Binding-site contacts:
Ligand atom O6 contacts residue ALA152 of chain 1.E at 2.9 Å (h-bond).
Ligand atom O3' contacts residue TYR40 of chain 1.E at 3.5 Å (h-bond).
Ligand atom O2G contacts residue MG1 of chain 1.N at 2.1 Å.
Ligand atom O5' contacts residue THR26 of chain 1.E at 3.3 Å (h-bond).
Ligand atom N7 contacts residue ASN123 of chain 1.E at 3.2 Å (h-bond).
Ligand atom O2A contacts residue THR25 of chain 1.E at 3.0 Å (h-bond).
Ligand atom O2' contacts residue LYS38 of chain 1.E at 3.3 Å.
Ligand atom PB contacts residue MG1 of chain 1.N at 3.3 Å.
Ligand atom O1G contacts residue ALA42 of chain 1.E at 3.3 Å.
Ligand atom O6 contacts residue LYS124 of chain 1.E at 3.6 Å.
Ligand atom O2B contacts residue MG1 of chain 1.N at 2.0 Å.
Ligand atom N3B contacts residue GLY21 of chain 1.E at 3.1 Å (h-bond).
Ligand atom O2G contacts residue THR43 of chain 1.E at 2.8 Å (h-bond).
Ligand atom O6 contacts residue SER151 of chain 1.E at 3.5 Å (h-bond).
Ligand atom O6 contacts residue LYS153 of chain 1.E at 3.4 Å (salt-bridge).
Ligand atom O1B contacts residue GLY23 of chain 1.E at 3.1 Å (h-bond).
Ligand atom O2A contacts residue THR26 of chain 1.E at 2.8 Å (h-bond).
Ligand atom O1B contacts residue THR22 of chain 1.E at 3.4 Å (h-bond).
Ligand atom O4' contacts residue LYS124 of chain 1.E at 3.1 Å (salt-bridge).
Ligand atom O3G contacts residue GLY20 of chain 1.E at 3.5 Å.
Ligand atom O6 contacts residue ASN123 of chain 1.E at 3.2 Å (h-bond).
Ligand atom O1B contacts residue GLY21 of chain 1.E at 3.6 Å (h-bond).
Ligand atom O3A contacts residue GLY23 of chain 1.E at 3.4 Å (h-bond).
Ligand atom O3' contacts residue LYS38 of chain 1.E at 3.0 Å (salt-bridge).
Ligand atom O2B contacts residue THR25 of chain 1.E at 2.8 Å (h-bond).
Ligand atom C2' contacts residue THR26 of chain 1.E at 3.5 Å.
Ligand atom N3B contacts residue MG1 of chain 1.N at 3.5 Å.
Ligand atom O2' contacts residue GLU37 of chain 1.E at 2.7 Å (salt-bridge).
Ligand atom O5' contacts residue GLY23 of chain 1.E at 3.6 Å.
Ligand atom PG contacts residue MG1 of chain 1.N at 3.3 Å.
Ligand atom O1B contacts residue LYS24 of chain 1.E at 2.8 Å (salt-bridge).
Ligand atom C5' contacts residue TYR40 of chain 1.E at 3.4 Å (hydrophobic).
Ligand atom O2A contacts residue GLY23 of chain 1.E at 3.5 Å.
Ligand atom O3G contacts residue LYS24 of chain 1.E at 2.9 Å (salt-bridge).
Ligand atom C2' contacts residue GLU37 of chain 1.E at 3.4 Å.
Ligand atom N2 contacts residue ILE127 of chain 1.E at 3.5 Å.
Ligand atom O3G contacts residue GLY69 of chain 1.E at 2.7 Å (h-bond).
Ligand atom N2 contacts residue ASP126 of chain 1.E at 3.1 Å (salt-bridge).
Ligand atom N1 contacts residue ASP126 of chain 1.E at 3.1 Å (salt-bridge).
Ligand atom O3' contacts residue LYS39 of chain 1.E at 3.5 Å.

A protein and the small-molecule ligand that binds it are described below.
Small molecule (SMILES): Nc1nc2c(ncn2[C@@H]2O[C@H](CO[P](=O)(O)O[P](=O)(O)NP(=O)(O)O)[C@@H](O)[C@H]2O)c(=O)[nH]1

Sequence of chain 1.E:
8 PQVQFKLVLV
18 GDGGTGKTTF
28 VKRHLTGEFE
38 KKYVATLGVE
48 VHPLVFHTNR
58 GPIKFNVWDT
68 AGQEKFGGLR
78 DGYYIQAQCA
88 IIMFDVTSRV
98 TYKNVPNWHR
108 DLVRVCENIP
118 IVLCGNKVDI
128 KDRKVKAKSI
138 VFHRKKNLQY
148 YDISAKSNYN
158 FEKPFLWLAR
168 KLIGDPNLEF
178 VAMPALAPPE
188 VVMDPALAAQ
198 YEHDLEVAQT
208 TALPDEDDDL